The small molecule below binds the protein below.
Small molecule (SMILES): C[C@H](N)C(=O)N[C@@H](C)C(=O)N[C@@H](C)C(=O)N[C@@H](C)C(=O)N[C@@H](C)C=O

Sequence of chain 1.E:
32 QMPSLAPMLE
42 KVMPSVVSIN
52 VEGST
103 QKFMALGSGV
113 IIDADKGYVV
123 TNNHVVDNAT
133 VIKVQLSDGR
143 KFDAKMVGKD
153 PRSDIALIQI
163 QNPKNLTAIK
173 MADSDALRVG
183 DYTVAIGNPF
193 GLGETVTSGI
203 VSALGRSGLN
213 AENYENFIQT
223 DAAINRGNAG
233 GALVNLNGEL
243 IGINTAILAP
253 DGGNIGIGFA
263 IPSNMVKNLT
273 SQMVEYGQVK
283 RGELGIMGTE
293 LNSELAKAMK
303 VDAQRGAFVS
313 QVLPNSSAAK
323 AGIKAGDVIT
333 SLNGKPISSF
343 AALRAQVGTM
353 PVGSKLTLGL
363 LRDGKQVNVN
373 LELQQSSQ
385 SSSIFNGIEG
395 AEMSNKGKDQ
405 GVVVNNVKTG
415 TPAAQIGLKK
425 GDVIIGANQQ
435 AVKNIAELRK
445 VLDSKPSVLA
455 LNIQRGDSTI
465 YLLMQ

Binding-site contacts:
Ligand atom N contacts residue ILE249 of chain 1.E at 3.0 Å (h-bond).
Ligand atom CB contacts residue THR247 of chain 1.E at 3.4 Å.
Ligand atom CB contacts residue HIS126 of chain 1.E at 4.2 Å.
Ligand atom CB contacts residue ASN227 of chain 1.E at 3.9 Å.
Ligand atom CA contacts residue ARG228 of chain 1.E at 4.3 Å.
Ligand atom CA contacts residue ILE249 of chain 1.E at 4.1 Å (hydrophobic).
Ligand atom N contacts residue THR247 of chain 1.E at 3.6 Å (h-bond).
Ligand atom O contacts residue HIS126 of chain 1.E at 4.1 Å.
Ligand atom C contacts residue HIS126 of chain 1.E at 3.3 Å.
Ligand atom CA contacts residue THR247 of chain 1.E at 4.0 Å.
Ligand atom O contacts residue ALA231 of chain 1.E at 3.2 Å.
Ligand atom CB contacts residue ILE249 of chain 1.E at 4.0 Å (hydrophobic).
Ligand atom CA contacts residue ALA231 of chain 1.E at 4.2 Å (hydrophobic).
Ligand atom C contacts residue ALA251 of chain 1.E at 4.3 Å (hydrophobic).
Ligand atom CB contacts residue ARG228 of chain 1.E at 4.2 Å.
Ligand atom O contacts residue ALA251 of chain 1.E at 3.3 Å (h-bond).
Ligand atom CB contacts residue LEU250 of chain 1.E at 4.3 Å (hydrophobic).
Ligand atom C contacts residue THR247 of chain 1.E at 4.4 Å.
Ligand atom CB contacts residue ALA231 of chain 1.E at 3.7 Å (hydrophobic).
Ligand atom O contacts residue ALA248 of chain 1.E at 3.2 Å.
Ligand atom CA contacts residue ILE249 of chain 1.E at 3.7 Å (hydrophobic).
Ligand atom N contacts residue HIS126 of chain 1.E at 3.7 Å.
Ligand atom N contacts residue ALA251 of chain 1.E at 3.8 Å.
Ligand atom N contacts residue PRO252 of chain 1.E at 3.5 Å.
Ligand atom CA contacts residue LEU250 of chain 1.E at 4.0 Å (hydrophobic).
Ligand atom C contacts residue ALA248 of chain 1.E at 4.2 Å (hydrophobic).
Ligand atom C contacts residue ILE249 of chain 1.E at 3.5 Å (hydrophobic).
Ligand atom O contacts residue GLY229 of chain 1.E at 3.5 Å (h-bond).
Ligand atom C contacts residue ALA231 of chain 1.E at 3.4 Å (hydrophobic).
Ligand atom N contacts residue LEU250 of chain 1.E at 3.4 Å.
Ligand atom O contacts residue ILE249 of chain 1.E at 2.7 Å (h-bond).
Ligand atom O contacts residue LEU250 of chain 1.E at 3.6 Å.
Ligand atom O contacts residue PRO252 of chain 1.E at 4.3 Å.
Ligand atom CA contacts residue HIS126 of chain 1.E at 4.1 Å.
Ligand atom O contacts residue ARG228 of chain 1.E at 4.0 Å.
Ligand atom C contacts residue LEU250 of chain 1.E at 3.4 Å (hydrophobic).
Ligand atom CB contacts residue LEU211 of chain 1.E at 3.8 Å (hydrophobic).
Ligand atom CA contacts residue ALA248 of chain 1.E at 3.9 Å (hydrophobic).
Ligand atom CA contacts residue LEU250 of chain 1.E at 3.7 Å (hydrophobic).
Ligand atom C contacts residue ILE249 of chain 1.E at 4.0 Å (hydrophobic).